Binding-site contacts:
Ligand atom C25 contacts residue PRO51 of chain 1.C at 4.4 Å (hydrophobic).
Ligand atom C25 contacts residue HIS50 of chain 1.C at 4.4 Å.
Ligand atom C31 contacts residue GAL1 of chain 1.M at 3.6 Å.
Ligand atom O6 contacts residue PRO38 of chain 1.C at 4.1 Å.
Ligand atom O6 contacts residue GAL1 of chain 1.M at 1.4 Å.
Ligand atom C32 contacts residue HIS50 of chain 1.C at 4.3 Å.
Ligand atom C23 contacts residue PRO51 of chain 1.C at 4.2 Å (hydrophobic).
Ligand atom C31 contacts residue HIS50 of chain 1.C at 4.3 Å.
Ligand atom O4 contacts residue PRO51 of chain 1.C at 4.3 Å.
Ligand atom C24 contacts residue PRO51 of chain 1.C at 3.8 Å (hydrophobic).
Ligand atom O6 contacts residue HIS50 of chain 1.C at 4.5 Å.
Ligand atom C25 contacts residue GLN53 of chain 1.C at 4.1 Å.
Ligand atom C28 contacts residue GLN53 of chain 1.C at 4.4 Å.
Ligand atom O5 contacts residue GLN53 of chain 1.C at 3.5 Å (h-bond).
Ligand atom C31 contacts residue PRO38 of chain 1.C at 3.9 Å (hydrophobic).
Ligand atom C31 contacts residue TYR36 of chain 1.C at 4.3 Å (hydrophobic).
Ligand atom C24 contacts residue GLN53 of chain 1.C at 3.7 Å.
Ligand atom C30 contacts residue TYR36 of chain 1.C at 4.0 Å (hydrophobic).
Ligand atom C29 contacts residue HIS50 of chain 1.C at 3.3 Å.
Ligand atom C27 contacts residue HIS50 of chain 1.C at 3.9 Å.
Ligand atom O5 contacts residue HIS50 of chain 1.C at 3.7 Å.
Ligand atom C28 contacts residue GAL1 of chain 1.M at 4.1 Å.
Ligand atom O6 contacts residue TYR36 of chain 1.C at 3.7 Å.
Ligand atom C30 contacts residue GAL1 of chain 1.M at 2.3 Å.
Ligand atom C29 contacts residue GAL1 of chain 1.M at 2.7 Å.
Ligand atom C30 contacts residue HIS50 of chain 1.C at 3.8 Å.
Ligand atom C28 contacts residue HIS50 of chain 1.C at 3.4 Å.
Ligand atom C29 contacts residue GLN53 of chain 1.C at 3.9 Å.

Sequence of chain 1.C:
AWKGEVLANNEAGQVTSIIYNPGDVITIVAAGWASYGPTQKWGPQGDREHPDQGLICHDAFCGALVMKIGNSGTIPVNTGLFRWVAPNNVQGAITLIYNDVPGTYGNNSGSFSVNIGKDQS

The protein below binds the small molecule below.
Small molecule (SMILES): O=c1ccc2nc3ccc(O)cc3oc-2c1